Binding-site contacts:
Ligand atom C25 contacts residue TYR51 of chain 1.A at 4.5 Å (hydrophobic).
Ligand atom C31 contacts residue GLU3 of chain 1.B at 4.2 Å.
Ligand atom C15 contacts residue ALA4 of chain 1.B at 3.0 Å (hydrophobic).
Ligand atom C31 contacts residue ALA4 of chain 1.B at 1.5 Å (hydrophobic).
Ligand atom C25 contacts residue ALA8 of chain 1.B at 3.2 Å (hydrophobic).
Ligand atom N9 contacts residue ALA8 of chain 1.B at 4.0 Å.
Ligand atom C29 contacts residue ALA8 of chain 1.B at 1.5 Å (hydrophobic).
Ligand atom C14 contacts residue ALA4 of chain 1.B at 2.4 Å (hydrophobic).
Ligand atom C30 contacts residue ALA8 of chain 1.B at 2.6 Å (hydrophobic).
Ligand atom C29 contacts residue GLY7 of chain 1.B at 4.5 Å.
Ligand atom N6 contacts residue ALA4 of chain 1.B at 4.4 Å.
Ligand atom C29 contacts residue GMA9 of chain 1.B at 3.4 Å.
Ligand atom C24 contacts residue ALA8 of chain 1.B at 4.5 Å (hydrophobic).

Sequence of chain 1.A:
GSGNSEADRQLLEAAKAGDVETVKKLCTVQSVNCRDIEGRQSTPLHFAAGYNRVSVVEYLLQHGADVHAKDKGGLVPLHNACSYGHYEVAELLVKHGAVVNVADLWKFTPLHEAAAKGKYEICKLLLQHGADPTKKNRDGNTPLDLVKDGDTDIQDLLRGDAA

This protein binds this small molecule.
Small molecule (SMILES): CCCn1cc(CCCCCc2cn(CCC)nn2)nn1

Sequence of chain 1.B:
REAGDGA